This protein binds this small molecule.
Small molecule (SMILES): O=C(O)COc1c(C(=O)O)sc(-c2ccc(O)cc2)c1Br

Sequence of chain 1.A:
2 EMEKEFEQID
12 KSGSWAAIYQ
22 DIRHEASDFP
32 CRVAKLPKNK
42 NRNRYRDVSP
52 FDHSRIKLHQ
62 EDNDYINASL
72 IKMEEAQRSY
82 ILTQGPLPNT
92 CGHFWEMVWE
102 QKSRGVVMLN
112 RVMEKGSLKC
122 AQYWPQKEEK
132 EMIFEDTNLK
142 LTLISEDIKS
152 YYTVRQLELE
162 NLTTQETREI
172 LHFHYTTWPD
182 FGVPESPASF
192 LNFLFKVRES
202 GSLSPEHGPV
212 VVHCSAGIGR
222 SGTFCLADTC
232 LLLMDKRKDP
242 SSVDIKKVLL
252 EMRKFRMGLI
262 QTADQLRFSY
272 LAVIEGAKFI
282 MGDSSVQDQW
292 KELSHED

Binding-site contacts:
Ligand atom C13 contacts residue GLY220 of chain 1.A at 3.7 Å.
Ligand atom O6 contacts residue ASP48 of chain 1.A at 2.9 Å (salt-bridge).
Ligand atom C3 contacts residue ASP48 of chain 1.A at 4.0 Å.
Ligand atom O5 contacts residue GLY220 of chain 1.A at 3.6 Å.
Ligand atom S1 contacts residue PHE182 of chain 1.A at 3.8 Å.
Ligand atom C10 contacts residue PHE182 of chain 1.A at 3.6 Å (hydrophobic).
Ligand atom C4 contacts residue VAL49 of chain 1.A at 4.0 Å (hydrophobic).
Ligand atom C1 contacts residue GLN262 of chain 1.A at 3.8 Å.
Ligand atom C5 contacts residue VAL49 of chain 1.A at 4.0 Å (hydrophobic).
Ligand atom O5 contacts residue ARG221 of chain 1.A at 3.5 Å (salt-bridge).
Ligand atom C1 contacts residue PHE182 of chain 1.A at 4.0 Å (hydrophobic).
Ligand atom C10 contacts residue TYR46 of chain 1.A at 4.0 Å (hydrophobic).
Ligand atom C11 contacts residue TYR46 of chain 1.A at 3.7 Å (hydrophobic).
Ligand atom C8 contacts residue ALA217 of chain 1.A at 3.8 Å (hydrophobic).
Ligand atom C12 contacts residue PHE182 of chain 1.A at 3.7 Å (hydrophobic).
Ligand atom O1 contacts residue ARG221 of chain 1.A at 3.5 Å (salt-bridge).
Ligand atom O5 contacts residue PHE182 of chain 1.A at 3.0 Å (h-bond).
Ligand atom C11 contacts residue LYS120 of chain 1.A at 3.4 Å.
Ligand atom C11 contacts residue PHE182 of chain 1.A at 4.1 Å (hydrophobic).
Ligand atom O4 contacts residue ARG221 of chain 1.A at 3.1 Å (salt-bridge).
Ligand atom O4 contacts residue CYS215 of chain 1.A at 3.4 Å (h-bond).
Ligand atom S1 contacts residue TYR46 of chain 1.A at 3.8 Å.
Ligand atom C13 contacts residue PHE182 of chain 1.A at 3.6 Å (hydrophobic).
Ligand atom C8 contacts residue PHE182 of chain 1.A at 3.5 Å (hydrophobic).
Ligand atom C6 contacts residue PHE182 of chain 1.A at 4.1 Å (hydrophobic).
Ligand atom C9 contacts residue PHE182 of chain 1.A at 3.7 Å (hydrophobic).
Ligand atom C5 contacts residue TYR46 of chain 1.A at 3.7 Å (hydrophobic).
Ligand atom BR1 contacts residue ILE219 of chain 1.A at 3.5 Å.
Ligand atom O1 contacts residue LYS120 of chain 1.A at 3.4 Å (salt-bridge).
Ligand atom O2 contacts residue LYS120 of chain 1.A at 2.7 Å (salt-bridge).
Ligand atom BR1 contacts residue GLN262 of chain 1.A at 3.1 Å.
Ligand atom BR1 contacts residue ALA217 of chain 1.A at 4.0 Å.
Ligand atom O4 contacts residue GLY220 of chain 1.A at 3.8 Å.
Ligand atom C13 contacts residue ARG221 of chain 1.A at 3.6 Å.
Ligand atom C9 contacts residue ALA217 of chain 1.A at 4.0 Å (hydrophobic).
Ligand atom C7 contacts residue PHE182 of chain 1.A at 3.5 Å (hydrophobic).
Ligand atom O2 contacts residue TYR46 of chain 1.A at 3.6 Å.
Ligand atom O1 contacts residue ASP181 of chain 1.A at 3.7 Å.
Ligand atom O1 contacts residue SER216 of chain 1.A at 3.4 Å.
Ligand atom O5 contacts residue GLN266 of chain 1.A at 3.1 Å (h-bond).